Binding-site contacts:
Ligand atom C2 contacts residue ASP67 of chain 1.A at 3.3 Å.
Ligand atom CS1 contacts residue HIS66 of chain 1.A at 3.6 Å.
Ligand atom C2 contacts residue ILE68 of chain 1.A at 3.6 Å (hydrophobic).
Ligand atom CP2 contacts residue ALA64 of chain 1.A at 3.5 Å (hydrophobic).
Ligand atom OS5 contacts residue VAL138 of chain 1.A at 3.7 Å.
Ligand atom OS1 contacts residue GLY110 of chain 1.A at 2.7 Å (h-bond).
Ligand atom CP3 contacts residue ALA64 of chain 1.A at 3.6 Å (hydrophobic).
Ligand atom CS1 contacts residue THR132 of chain 1.A at 3.6 Å.
Ligand atom N contacts residue THR132 of chain 1.A at 3.3 Å (h-bond).
Ligand atom N1 contacts residue ILE68 of chain 1.A at 3.0 Å (h-bond).
Ligand atom N3 contacts residue LYS24 of chain 1.A at 3.7 Å.
Ligand atom OS4 contacts residue LEU136 of chain 1.A at 3.2 Å.
Ligand atom CS3 contacts residue TYR140 of chain 1.A at 3.5 Å (hydrophobic).
Ligand atom N3 contacts residue HIS69 of chain 1.A at 3.6 Å.
Ligand atom OP1 contacts residue THR132 of chain 1.A at 3.7 Å.
Ligand atom OS5 contacts residue TYR140 of chain 1.A at 3.6 Å.
Ligand atom CP1 contacts residue HIS66 of chain 1.A at 3.7 Å.
Ligand atom O5' contacts residue LEU25 of chain 1.A at 3.7 Å.
Ligand atom N1 contacts residue HIS66 of chain 1.A at 3.5 Å (h-bond).
Ligand atom O33 contacts residue LYS253 of chain 1.A at 3.3 Å (salt-bridge).
Ligand atom CS3 contacts residue GLY110 of chain 1.A at 3.6 Å.
Ligand atom NP1 contacts residue ALA64 of chain 1.A at 2.7 Å (h-bond).
Ligand atom N7 contacts residue ALA64 of chain 1.A at 3.3 Å.
Ligand atom C5' contacts residue LEU25 of chain 1.A at 3.7 Å (hydrophobic).
Ligand atom N6 contacts residue ALA64 of chain 1.A at 2.9 Å (h-bond).
Ligand atom N1 contacts residue ASP67 of chain 1.A at 3.5 Å.
Ligand atom CP2 contacts residue THR132 of chain 1.A at 3.2 Å.
Ligand atom O22 contacts residue LYS60 of chain 1.A at 3.6 Å.
Ligand atom OS1 contacts residue GLY65 of chain 1.A at 3.7 Å.
Ligand atom OS4 contacts residue THR132 of chain 1.A at 3.6 Å (h-bond).
Ligand atom C2 contacts residue HIS69 of chain 1.A at 3.6 Å.
Ligand atom OS5 contacts residue PRO133 of chain 1.A at 3.3 Å.
Ligand atom NP1 contacts residue TRP108 of chain 1.A at 3.6 Å.
Ligand atom OS4 contacts residue PRO133 of chain 1.A at 3.6 Å.
Ligand atom C6 contacts residue HIS66 of chain 1.A at 3.6 Å.
Ligand atom CP4 contacts residue ALA64 of chain 1.A at 3.7 Å (hydrophobic).
Ligand atom CS1 contacts residue GLY110 of chain 1.A at 3.5 Å.
Ligand atom OS1 contacts residue GLY109 of chain 1.A at 3.7 Å.
Ligand atom OS1 contacts residue HIS66 of chain 1.A at 2.7 Å (h-bond).
Ligand atom N6 contacts residue HIS66 of chain 1.A at 2.9 Å (h-bond).

A protein and the small-molecule ligand that binds it are described below.
Small molecule (SMILES): CC(C(=O)NCCNC(=O)CCNC(=O)[C@H](O)C(C)(C)COP(=O)(O)OP(=O)(O)OC[C@H]1O[C@@H](n2cnc3c(N)ncnc32)[C@H](O)[C@@H]1OP(=O)(O)O)=[N+]([O-])[O-]

Sequence of chain 1.A:
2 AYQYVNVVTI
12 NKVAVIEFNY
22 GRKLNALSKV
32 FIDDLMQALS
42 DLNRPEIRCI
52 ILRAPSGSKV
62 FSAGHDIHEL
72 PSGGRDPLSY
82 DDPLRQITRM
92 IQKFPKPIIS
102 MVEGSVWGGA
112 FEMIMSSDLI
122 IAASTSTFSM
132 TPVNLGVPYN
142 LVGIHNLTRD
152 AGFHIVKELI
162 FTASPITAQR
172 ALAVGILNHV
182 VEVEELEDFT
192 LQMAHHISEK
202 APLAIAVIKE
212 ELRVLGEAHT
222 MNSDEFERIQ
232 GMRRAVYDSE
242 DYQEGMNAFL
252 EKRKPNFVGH